A protein and the small-molecule ligand that binds it are described below.
Small molecule (SMILES): Cc1cccc(Nc2ccccc2C(=O)O)c1C

Binding-site contacts:
Ligand atom C6 contacts residue VAL54 of chain 1.B at 4.1 Å (hydrophobic).
Ligand atom C17 contacts residue TRP227 of chain 1.B at 3.6 Å (hydrophobic).
Ligand atom C14 contacts residue NAP1 of chain 1.H at 3.6 Å.
Ligand atom C4 contacts residue TRP86 of chain 1.B at 4.1 Å (hydrophobic).
Ligand atom C12 contacts residue NAP1 of chain 1.H at 3.1 Å.
Ligand atom O16 contacts residue HIS117 of chain 1.B at 2.7 Å (h-bond).
Ligand atom C11 contacts residue LEU308 of chain 1.B at 3.5 Å (hydrophobic).
Ligand atom O15 contacts residue TYR55 of chain 1.B at 3.6 Å.
Ligand atom C4 contacts residue ILE129 of chain 1.B at 3.7 Å (hydrophobic).
Ligand atom C14 contacts residue HIS117 of chain 1.B at 3.4 Å.
Ligand atom C9 contacts residue TRP227 of chain 1.B at 4.3 Å (hydrophobic).
Ligand atom O15 contacts residue NAP1 of chain 1.H at 4.0 Å.
Ligand atom C14 contacts residue TYR55 of chain 1.B at 3.7 Å (hydrophobic).
Ligand atom C11 contacts residue HIS117 of chain 1.B at 4.2 Å.
Ligand atom C11 contacts residue NAP1 of chain 1.H at 3.8 Å.
Ligand atom C5 contacts residue TRP86 of chain 1.B at 3.7 Å (hydrophobic).
Ligand atom C13 contacts residue HIS117 of chain 1.B at 3.5 Å.
Ligand atom C10 contacts residue TRP86 of chain 1.B at 3.5 Å (hydrophobic).
Ligand atom C3 contacts residue VAL54 of chain 1.B at 3.7 Å (hydrophobic).
Ligand atom C3 contacts residue ILE129 of chain 1.B at 3.9 Å (hydrophobic).
Ligand atom C17 contacts residue TYR24 of chain 1.B at 3.6 Å (hydrophobic).
Ligand atom C5 contacts residue VAL54 of chain 1.B at 3.4 Å (hydrophobic).
Ligand atom C6 contacts residue TRP227 of chain 1.B at 4.0 Å (hydrophobic).
Ligand atom C1 contacts residue TRP227 of chain 1.B at 3.5 Å (hydrophobic).
Ligand atom C18 contacts residue TRP227 of chain 1.B at 4.0 Å (hydrophobic).
Ligand atom C3 contacts residue VAL128 of chain 1.B at 3.8 Å (hydrophobic).
Ligand atom O16 contacts residue TYR55 of chain 1.B at 2.9 Å (h-bond).
Ligand atom C8 contacts residue TRP86 of chain 1.B at 4.3 Å (hydrophobic).
Ligand atom C12 contacts residue HIS117 of chain 1.B at 3.4 Å.
Ligand atom C10 contacts residue LEU308 of chain 1.B at 3.7 Å (hydrophobic).
Ligand atom C13 contacts residue NAP1 of chain 1.H at 4.0 Å.
Ligand atom C4 contacts residue VAL128 of chain 1.B at 3.9 Å (hydrophobic).
Ligand atom C4 contacts residue VAL54 of chain 1.B at 3.1 Å (hydrophobic).
Ligand atom C11 contacts residue ASN167 of chain 1.B at 4.2 Å.
Ligand atom C11 contacts residue PHE118 of chain 1.B at 4.1 Å (hydrophobic).
Ligand atom C2 contacts residue TRP227 of chain 1.B at 3.7 Å (hydrophobic).
Ligand atom C9 contacts residue TRP86 of chain 1.B at 3.5 Å (hydrophobic).
Ligand atom O16 contacts residue NAP1 of chain 1.H at 3.1 Å.
Ligand atom C11 contacts residue TRP86 of chain 1.B at 4.2 Å (hydrophobic).
Ligand atom C9 contacts residue LEU308 of chain 1.B at 4.2 Å (hydrophobic).

Sequence of chain 1.B:
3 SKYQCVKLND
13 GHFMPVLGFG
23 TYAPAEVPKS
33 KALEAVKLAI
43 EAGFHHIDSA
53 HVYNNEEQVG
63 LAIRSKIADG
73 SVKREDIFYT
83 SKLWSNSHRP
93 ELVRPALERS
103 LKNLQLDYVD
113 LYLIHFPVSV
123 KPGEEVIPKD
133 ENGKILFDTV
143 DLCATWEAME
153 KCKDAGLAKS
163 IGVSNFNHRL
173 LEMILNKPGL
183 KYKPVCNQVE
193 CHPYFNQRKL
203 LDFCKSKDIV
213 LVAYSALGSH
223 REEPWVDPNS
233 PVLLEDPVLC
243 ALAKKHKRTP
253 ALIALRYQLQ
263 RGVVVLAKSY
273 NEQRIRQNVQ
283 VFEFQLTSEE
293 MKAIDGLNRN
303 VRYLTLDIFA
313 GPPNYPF